Sequence of chain 1.B:
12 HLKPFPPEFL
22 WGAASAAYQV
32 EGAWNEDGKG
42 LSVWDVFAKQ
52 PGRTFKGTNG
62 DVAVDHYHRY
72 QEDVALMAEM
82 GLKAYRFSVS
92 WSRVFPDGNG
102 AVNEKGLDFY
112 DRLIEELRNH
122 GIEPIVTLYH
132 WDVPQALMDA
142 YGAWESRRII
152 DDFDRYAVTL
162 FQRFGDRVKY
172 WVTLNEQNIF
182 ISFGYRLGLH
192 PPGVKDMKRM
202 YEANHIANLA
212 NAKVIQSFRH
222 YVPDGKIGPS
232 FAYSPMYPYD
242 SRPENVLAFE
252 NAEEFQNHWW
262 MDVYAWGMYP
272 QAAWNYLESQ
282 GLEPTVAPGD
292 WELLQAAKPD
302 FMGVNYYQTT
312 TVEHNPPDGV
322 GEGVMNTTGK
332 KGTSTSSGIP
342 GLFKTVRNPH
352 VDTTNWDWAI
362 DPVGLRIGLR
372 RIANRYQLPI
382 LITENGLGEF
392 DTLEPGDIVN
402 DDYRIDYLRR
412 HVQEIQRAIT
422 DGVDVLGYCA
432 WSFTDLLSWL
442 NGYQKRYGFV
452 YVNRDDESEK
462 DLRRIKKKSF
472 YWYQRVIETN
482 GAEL

Binding-site contacts:
Ligand atom O6 contacts residue TRP359 of chain 1.B at 3.7 Å.
Ligand atom P contacts residue LYS446 of chain 1.B at 4.1 Å.
Ligand atom C1 contacts residue GLU385 of chain 1.B at 3.6 Å.
Ligand atom C4 contacts residue TRP432 of chain 1.B at 3.7 Å (hydrophobic).
Ligand atom O3 contacts residue TRP432 of chain 1.B at 3.3 Å.
Ligand atom O3 contacts residue TRP440 of chain 1.B at 2.9 Å (h-bond).
Ligand atom O6 contacts residue TYR448 of chain 1.B at 3.4 Å (h-bond).
Ligand atom C3 contacts residue GLU385 of chain 1.B at 4.0 Å.
Ligand atom C3 contacts residue GLN30 of chain 1.B at 3.8 Å.
Ligand atom O2 contacts residue GLU177 of chain 1.B at 2.3 Å (salt-bridge).
Ligand atom O4 contacts residue GLN30 of chain 1.B at 3.0 Å (h-bond).
Ligand atom C4 contacts residue GLN30 of chain 1.B at 3.5 Å.
Ligand atom O1P contacts residue SER439 of chain 1.B at 3.1 Å (h-bond).
Ligand atom O5 contacts residue TYR308 of chain 1.B at 4.2 Å.
Ligand atom C3 contacts residue TRP440 of chain 1.B at 4.0 Å (hydrophobic).
Ligand atom P contacts residue SER439 of chain 1.B at 4.0 Å.
Ligand atom C2 contacts residue GLU177 of chain 1.B at 3.3 Å.
Ligand atom O5 contacts residue TRP359 of chain 1.B at 4.1 Å.
Ligand atom O2P contacts residue SER439 of chain 1.B at 3.5 Å (h-bond).
Ligand atom P contacts residue TYR448 of chain 1.B at 3.7 Å.
Ligand atom O1 contacts residue GLU177 of chain 1.B at 3.4 Å (salt-bridge).
Ligand atom O2 contacts residue GLU385 of chain 1.B at 2.9 Å (salt-bridge).
Ligand atom O2 contacts residue HIS131 of chain 1.B at 3.9 Å.
Ligand atom C5 contacts residue TRP432 of chain 1.B at 4.2 Å (hydrophobic).
Ligand atom O3 contacts residue GLN30 of chain 1.B at 2.7 Å (h-bond).
Ligand atom O3 contacts residue HIS131 of chain 1.B at 3.6 Å.
Ligand atom C2 contacts residue TRP132 of chain 1.B at 4.3 Å (hydrophobic).
Ligand atom O4 contacts residue TRP432 of chain 1.B at 2.8 Å (h-bond).
Ligand atom O3P contacts residue ASN442 of chain 1.B at 4.2 Å.
Ligand atom O3P contacts residue LYS446 of chain 1.B at 2.5 Å (salt-bridge).
Ligand atom C1 contacts residue GLU177 of chain 1.B at 3.9 Å.
Ligand atom C3 contacts residue TRP432 of chain 1.B at 3.4 Å (hydrophobic).
Ligand atom C1 contacts residue TYR308 of chain 1.B at 3.8 Å (hydrophobic).
Ligand atom O2P contacts residue ASN442 of chain 1.B at 2.8 Å (h-bond).
Ligand atom C4 contacts residue TRP440 of chain 1.B at 4.0 Å (hydrophobic).
Ligand atom O1P contacts residue TYR448 of chain 1.B at 3.7 Å.
Ligand atom C2 contacts residue GLU385 of chain 1.B at 3.6 Å.
Ligand atom O3P contacts residue TRP359 of chain 1.B at 4.1 Å.
Ligand atom O3P contacts residue TYR448 of chain 1.B at 2.9 Å (h-bond).
Ligand atom P contacts residue ASN442 of chain 1.B at 3.9 Å.

This small molecule binds to this protein.
Small molecule (SMILES): O=P(O)(O)OC[C@H]1O[C@@H](O)[C@H](O)[C@@H](O)[C@@H]1O